Sequence of chain 1.G:
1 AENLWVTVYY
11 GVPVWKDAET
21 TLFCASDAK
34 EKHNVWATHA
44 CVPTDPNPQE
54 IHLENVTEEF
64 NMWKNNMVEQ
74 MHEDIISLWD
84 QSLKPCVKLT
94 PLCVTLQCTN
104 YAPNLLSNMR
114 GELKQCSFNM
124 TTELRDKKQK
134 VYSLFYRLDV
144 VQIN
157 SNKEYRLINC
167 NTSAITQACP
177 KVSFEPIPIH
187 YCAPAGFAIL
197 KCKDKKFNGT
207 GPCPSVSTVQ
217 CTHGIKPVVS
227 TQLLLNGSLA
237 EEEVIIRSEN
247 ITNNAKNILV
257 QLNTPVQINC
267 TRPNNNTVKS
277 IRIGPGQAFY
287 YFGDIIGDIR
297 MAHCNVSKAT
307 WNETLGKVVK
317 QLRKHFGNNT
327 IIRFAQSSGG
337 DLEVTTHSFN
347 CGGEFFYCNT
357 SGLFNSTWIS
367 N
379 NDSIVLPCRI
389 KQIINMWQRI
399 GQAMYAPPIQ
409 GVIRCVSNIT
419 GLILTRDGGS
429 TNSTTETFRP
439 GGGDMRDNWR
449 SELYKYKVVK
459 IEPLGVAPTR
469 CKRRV

This small molecule binds to this protein.
Small molecule (SMILES): CC(=O)N[C@H]1[C@H](O[C@H]2[C@H](O)[C@@H](NC(C)=O)CO[C@@H]2CO)O[C@H](CO)[C@@H](O)[C@@H]1O

Binding-site contacts:
Ligand atom C7 contacts residue ASN271 of chain 1.G at 3.7 Å.
Ligand atom C1 contacts residue ASN271 of chain 1.G at 1.4 Å.
Ligand atom N2 contacts residue ASN271 of chain 1.G at 3.0 Å (h-bond).
Ligand atom C2 contacts residue ASN271 of chain 1.G at 2.5 Å.
Ligand atom C3 contacts residue ASN271 of chain 1.G at 3.9 Å.
Ligand atom C4 contacts residue ASN271 of chain 1.G at 4.3 Å.
Ligand atom C5 contacts residue ASN271 of chain 1.G at 3.6 Å.
Ligand atom O5 contacts residue ASN271 of chain 1.G at 2.4 Å (h-bond).
Ligand atom C8 contacts residue ASN271 of chain 1.G at 3.9 Å.